Sequence of chain 1.C:
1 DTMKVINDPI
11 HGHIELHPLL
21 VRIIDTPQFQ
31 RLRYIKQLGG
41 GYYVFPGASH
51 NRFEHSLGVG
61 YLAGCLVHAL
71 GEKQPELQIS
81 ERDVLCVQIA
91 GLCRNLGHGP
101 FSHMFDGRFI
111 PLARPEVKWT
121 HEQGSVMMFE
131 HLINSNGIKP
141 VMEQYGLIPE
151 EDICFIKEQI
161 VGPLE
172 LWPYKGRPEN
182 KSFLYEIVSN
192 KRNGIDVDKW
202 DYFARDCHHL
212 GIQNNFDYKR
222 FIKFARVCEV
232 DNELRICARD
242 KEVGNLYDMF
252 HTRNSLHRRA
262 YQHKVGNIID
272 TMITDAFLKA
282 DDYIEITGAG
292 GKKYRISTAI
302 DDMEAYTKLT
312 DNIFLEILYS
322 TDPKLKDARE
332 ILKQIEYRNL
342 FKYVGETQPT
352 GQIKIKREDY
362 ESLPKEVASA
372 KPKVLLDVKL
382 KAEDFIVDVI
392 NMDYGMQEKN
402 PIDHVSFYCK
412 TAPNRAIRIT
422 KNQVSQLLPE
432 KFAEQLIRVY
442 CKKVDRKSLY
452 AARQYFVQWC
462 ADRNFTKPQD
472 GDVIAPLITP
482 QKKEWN

Sequence of chain 1.B:
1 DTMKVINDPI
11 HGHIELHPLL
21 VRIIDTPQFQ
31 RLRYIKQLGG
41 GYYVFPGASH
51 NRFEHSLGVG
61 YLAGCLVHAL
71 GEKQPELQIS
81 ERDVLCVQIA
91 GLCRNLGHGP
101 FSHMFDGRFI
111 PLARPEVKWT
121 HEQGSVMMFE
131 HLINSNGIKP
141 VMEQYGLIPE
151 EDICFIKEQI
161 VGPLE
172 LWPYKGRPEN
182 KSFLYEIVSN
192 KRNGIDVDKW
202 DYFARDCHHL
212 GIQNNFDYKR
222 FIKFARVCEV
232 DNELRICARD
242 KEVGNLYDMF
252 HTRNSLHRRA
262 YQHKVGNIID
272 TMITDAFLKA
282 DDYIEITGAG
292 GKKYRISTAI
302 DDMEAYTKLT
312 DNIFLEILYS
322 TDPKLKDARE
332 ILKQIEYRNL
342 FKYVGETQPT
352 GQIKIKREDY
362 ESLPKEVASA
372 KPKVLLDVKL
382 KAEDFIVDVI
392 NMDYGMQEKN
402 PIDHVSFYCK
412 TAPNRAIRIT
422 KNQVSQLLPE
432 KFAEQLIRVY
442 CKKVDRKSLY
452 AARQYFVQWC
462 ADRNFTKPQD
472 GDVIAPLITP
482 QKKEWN

Binding-site contacts:
Ligand atom O5' contacts residue ARG339 of chain 1.B at 2.9 Å (salt-bridge).
Ligand atom N2 contacts residue ARG339 of chain 1.B at 3.3 Å (salt-bridge).
Ligand atom N1 contacts residue ASP25 of chain 1.C at 2.9 Å (salt-bridge).
Ligand atom O2B contacts residue DGT1 of chain 1.U at 2.9 Å (h-bond).
Ligand atom C2 contacts residue ARG339 of chain 1.B at 3.3 Å.
Ligand atom O2G contacts residue LYS4 of chain 1.C at 2.7 Å (salt-bridge).
Ligand atom O3' contacts residue DGT1 of chain 1.U at 2.7 Å (h-bond).
Ligand atom O1G contacts residue DGT1 of chain 1.U at 3.0 Å (h-bond).
Ligand atom O2B contacts residue MG1 of chain 1.Q at 2.1 Å.
Ligand atom PG contacts residue MG1 of chain 1.Q at 3.2 Å.
Ligand atom O1G contacts residue LYS4 of chain 1.C at 2.8 Å (salt-bridge).
Ligand atom C5' contacts residue DGT1 of chain 1.U at 3.4 Å.
Ligand atom O6 contacts residue PHE53 of chain 1.C at 3.5 Å.
Ligand atom C2' contacts residue VAL5 of chain 1.C at 3.3 Å (hydrophobic).
Ligand atom PG contacts residue LYS4 of chain 1.C at 3.3 Å.
Ligand atom O3B contacts residue MG1 of chain 1.Q at 3.5 Å.
Ligand atom C8 contacts residue TYR43 of chain 1.B at 3.2 Å (hydrophobic).
Ligand atom PA contacts residue MG1 of chain 1.Q at 3.3 Å.
Ligand atom N3 contacts residue ARG339 of chain 1.B at 3.2 Å (salt-bridge).
Ligand atom O3' contacts residue VAL5 of chain 1.C at 3.5 Å (h-bond).
Ligand atom O1A contacts residue LYS4 of chain 1.C at 3.5 Å.
Ligand atom O2A contacts residue MG1 of chain 1.Q at 2.0 Å.
Ligand atom N2 contacts residue ASP25 of chain 1.C at 2.9 Å (salt-bridge).
Ligand atom N7 contacts residue TYR43 of chain 1.B at 3.2 Å (h-bond).
Ligand atom O3G contacts residue LYS411 of chain 1.D at 2.9 Å (salt-bridge).
Ligand atom O2A contacts residue DGT1 of chain 1.U at 2.8 Å (h-bond).
Ligand atom C8 contacts residue VAL44 of chain 1.B at 3.1 Å (hydrophobic).
Ligand atom O1A contacts residue ARG339 of chain 1.B at 3.2 Å (salt-bridge).
Ligand atom O1G contacts residue LYS411 of chain 1.D at 3.4 Å (salt-bridge).
Ligand atom O1G contacts residue MG1 of chain 1.Q at 1.9 Å.
Ligand atom O2A contacts residue LYS4 of chain 1.C at 3.0 Å (salt-bridge).
Ligand atom C1' contacts residue VAL44 of chain 1.B at 3.3 Å (hydrophobic).
Ligand atom O4' contacts residue ARG339 of chain 1.B at 3.0 Å (salt-bridge).
Ligand atom C6 contacts residue ARG339 of chain 1.B at 3.5 Å.
Ligand atom O6 contacts residue ARG33 of chain 1.C at 3.0 Å (salt-bridge).
Ligand atom O1B contacts residue VAL266 of chain 1.B at 3.5 Å.
Ligand atom O6 contacts residue GLN30 of chain 1.C at 2.9 Å (h-bond).
Ligand atom N7 contacts residue ARG33 of chain 1.C at 3.4 Å (salt-bridge).
Ligand atom PB contacts residue MG1 of chain 1.Q at 3.2 Å.
Ligand atom C4 contacts residue ARG339 of chain 1.B at 3.3 Å.

The small molecule below binds the protein below.
Small molecule (SMILES): Nc1nc2c(ncn2[C@H]2C[C@H](O)[C@@H](CO[P](=O)(O)O[P](=O)(O)OP(=O)(O)O)O2)c(=O)[nH]1

Sequence of chain 1.D:
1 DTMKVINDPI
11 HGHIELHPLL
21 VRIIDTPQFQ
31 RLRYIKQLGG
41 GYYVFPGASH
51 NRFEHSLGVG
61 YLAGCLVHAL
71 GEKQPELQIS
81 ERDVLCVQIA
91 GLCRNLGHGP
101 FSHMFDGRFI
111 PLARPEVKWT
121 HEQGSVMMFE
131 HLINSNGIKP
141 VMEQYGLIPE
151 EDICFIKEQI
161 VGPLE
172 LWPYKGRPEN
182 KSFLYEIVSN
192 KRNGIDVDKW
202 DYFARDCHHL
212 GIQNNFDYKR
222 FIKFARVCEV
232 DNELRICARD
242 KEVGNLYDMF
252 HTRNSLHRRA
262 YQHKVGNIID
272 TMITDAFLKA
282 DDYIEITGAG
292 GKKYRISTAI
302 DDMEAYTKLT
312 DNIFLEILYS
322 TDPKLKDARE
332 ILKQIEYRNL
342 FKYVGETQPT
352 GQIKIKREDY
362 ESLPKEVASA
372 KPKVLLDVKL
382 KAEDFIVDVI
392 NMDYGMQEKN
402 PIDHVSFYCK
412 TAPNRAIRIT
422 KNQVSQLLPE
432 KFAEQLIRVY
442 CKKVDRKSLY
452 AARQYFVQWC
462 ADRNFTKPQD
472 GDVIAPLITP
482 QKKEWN